Binding-site contacts:
Ligand atom C1 contacts residue SER803 of chain 1.E at 3.4 Å.
Ligand atom O7 contacts residue ASN801 of chain 1.E at 3.0 Å (h-bond).
Ligand atom O5 contacts residue SER803 of chain 1.E at 3.9 Å.
Ligand atom C2 contacts residue SER803 of chain 1.E at 4.4 Å.
Ligand atom C5 contacts residue ASN801 of chain 1.E at 3.7 Å.
Ligand atom C1 contacts residue ASN801 of chain 1.E at 1.4 Å.
Ligand atom C3 contacts residue ASN801 of chain 1.E at 3.8 Å.
Ligand atom C7 contacts residue ASN801 of chain 1.E at 3.2 Å.
Ligand atom O5 contacts residue ASN801 of chain 1.E at 2.4 Å (h-bond).
Ligand atom C5 contacts residue SER803 of chain 1.E at 4.1 Å.
Ligand atom C2 contacts residue ASN801 of chain 1.E at 2.5 Å.
Ligand atom C8 contacts residue LYS795 of chain 1.E at 3.5 Å.
Ligand atom C8 contacts residue ASN801 of chain 1.E at 4.1 Å.
Ligand atom N2 contacts residue ASN801 of chain 1.E at 2.9 Å (h-bond).
Ligand atom C4 contacts residue ASN801 of chain 1.E at 4.2 Å.
Ligand atom N2 contacts residue SER803 of chain 1.E at 4.5 Å.
Ligand atom C8 contacts residue ASP796 of chain 1.E at 3.8 Å.

Sequence of chain 1.E:
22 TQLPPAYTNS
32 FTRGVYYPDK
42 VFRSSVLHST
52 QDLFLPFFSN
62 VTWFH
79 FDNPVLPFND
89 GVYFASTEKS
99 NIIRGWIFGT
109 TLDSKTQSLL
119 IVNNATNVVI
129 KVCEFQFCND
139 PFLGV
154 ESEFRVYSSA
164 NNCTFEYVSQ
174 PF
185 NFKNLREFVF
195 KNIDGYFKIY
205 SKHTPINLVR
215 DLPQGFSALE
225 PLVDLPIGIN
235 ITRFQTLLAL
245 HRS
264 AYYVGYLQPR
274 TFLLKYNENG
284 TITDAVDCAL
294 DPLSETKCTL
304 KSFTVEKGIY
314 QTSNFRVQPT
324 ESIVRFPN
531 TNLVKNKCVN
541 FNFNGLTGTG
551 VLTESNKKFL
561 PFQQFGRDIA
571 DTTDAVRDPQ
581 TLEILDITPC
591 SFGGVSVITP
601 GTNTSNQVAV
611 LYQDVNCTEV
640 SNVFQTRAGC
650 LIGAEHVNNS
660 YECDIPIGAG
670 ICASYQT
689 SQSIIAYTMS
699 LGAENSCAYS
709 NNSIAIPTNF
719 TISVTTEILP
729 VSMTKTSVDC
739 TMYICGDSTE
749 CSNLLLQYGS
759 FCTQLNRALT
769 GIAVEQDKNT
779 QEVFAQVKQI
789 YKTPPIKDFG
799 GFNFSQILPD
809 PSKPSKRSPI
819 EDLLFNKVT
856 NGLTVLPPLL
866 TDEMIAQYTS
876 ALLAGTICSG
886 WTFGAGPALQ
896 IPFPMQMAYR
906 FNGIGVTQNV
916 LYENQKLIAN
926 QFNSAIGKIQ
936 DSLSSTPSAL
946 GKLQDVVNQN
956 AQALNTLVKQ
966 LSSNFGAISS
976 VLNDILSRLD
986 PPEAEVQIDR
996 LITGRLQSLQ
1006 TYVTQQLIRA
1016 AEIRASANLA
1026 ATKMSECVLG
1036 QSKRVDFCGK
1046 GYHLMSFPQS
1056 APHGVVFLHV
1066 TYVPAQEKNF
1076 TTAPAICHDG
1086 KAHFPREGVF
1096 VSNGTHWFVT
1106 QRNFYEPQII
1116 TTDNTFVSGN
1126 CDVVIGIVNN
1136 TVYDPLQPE

This protein binds this small molecule.
Small molecule (SMILES): CC(=O)N[C@@H]1[C@@H](O)[C@H](O)[C@@H](CO)O[C@H]1O